Sequence of chain 1.A:
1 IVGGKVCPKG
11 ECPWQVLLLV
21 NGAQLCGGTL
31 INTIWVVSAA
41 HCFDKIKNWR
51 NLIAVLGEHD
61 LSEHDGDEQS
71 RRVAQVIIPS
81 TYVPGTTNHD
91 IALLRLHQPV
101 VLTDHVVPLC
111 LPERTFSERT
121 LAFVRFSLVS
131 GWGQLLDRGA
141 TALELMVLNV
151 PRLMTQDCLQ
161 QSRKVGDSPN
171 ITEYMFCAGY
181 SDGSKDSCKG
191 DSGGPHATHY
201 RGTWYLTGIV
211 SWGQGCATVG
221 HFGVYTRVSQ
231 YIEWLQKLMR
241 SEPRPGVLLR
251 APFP

A small-molecule ligand and the protein it binds are described below.
Small molecule (SMILES): [H]/N=C(\N)c1ccc(N[C@@H](C(=O)NS(=O)(=O)c2cccc(N)c2)c2cc(OCC)cc(OCC)c2F)cc1O

Binding-site contacts:
Ligand atom N5 contacts residue ASP186 of chain 1.A at 2.8 Å (salt-bridge).
Ligand atom O1 contacts residue GLY215 of chain 1.A at 2.9 Å (h-bond).
Ligand atom C21 contacts residue TRP212 of chain 1.A at 3.7 Å (hydrophobic).
Ligand atom N5 contacts residue GLY215 of chain 1.A at 3.0 Å (h-bond).
Ligand atom N4 contacts residue GLY223 of chain 1.A at 3.6 Å.
Ligand atom C22 contacts residue TRP212 of chain 1.A at 3.5 Å (hydrophobic).
Ligand atom N5 contacts residue SER187 of chain 1.A at 3.5 Å (h-bond).
Ligand atom C19 contacts residue SER211 of chain 1.A at 3.5 Å.
Ligand atom C3 contacts residue SER211 of chain 1.A at 3.7 Å.
Ligand atom O2 contacts residue SER192 of chain 1.A at 3.4 Å (h-bond).
Ligand atom C9 contacts residue HIS41 of chain 1.A at 3.7 Å.
Ligand atom C1 contacts residue GLY213 of chain 1.A at 3.3 Å.
Ligand atom O1 contacts residue GLY213 of chain 1.A at 3.4 Å.
Ligand atom C24 contacts residue TRP212 of chain 1.A at 3.5 Å (hydrophobic).
Ligand atom N1 contacts residue SER211 of chain 1.A at 3.5 Å (h-bond).
Ligand atom C2 contacts residue GLY213 of chain 1.A at 3.6 Å.
Ligand atom C20 contacts residue HIS41 of chain 1.A at 3.5 Å.
Ligand atom C17 contacts residue TRP212 of chain 1.A at 3.6 Å (hydrophobic).
Ligand atom C8 contacts residue HIS41 of chain 1.A at 3.3 Å.
Ligand atom C18 contacts residue TRP212 of chain 1.A at 3.3 Å (hydrophobic).
Ligand atom C22 contacts residue SER211 of chain 1.A at 3.4 Å.
Ligand atom C25 contacts residue ASP186 of chain 1.A at 3.6 Å.
Ligand atom O6 contacts residue TRP212 of chain 1.A at 3.5 Å.
Ligand atom O2 contacts residue HIS41 of chain 1.A at 3.1 Å (h-bond).
Ligand atom C20 contacts residue ASP90 of chain 1.A at 3.3 Å.
Ligand atom C22 contacts residue SER192 of chain 1.A at 3.7 Å.
Ligand atom C24 contacts residue GLY213 of chain 1.A at 3.6 Å.
Ligand atom C20 contacts residue THR86 of chain 1.A at 3.6 Å.
Ligand atom N1 contacts residue SER192 of chain 1.A at 3.2 Å (h-bond).
Ligand atom C25 contacts residue SER187 of chain 1.A at 3.3 Å.
Ligand atom N4 contacts residue SER187 of chain 1.A at 3.0 Å (h-bond).
Ligand atom C19 contacts residue HIS41 of chain 1.A at 3.2 Å.
Ligand atom C3 contacts residue TRP212 of chain 1.A at 3.6 Å (hydrophobic).
Ligand atom C9 contacts residue ASP44 of chain 1.A at 3.3 Å.
Ligand atom C21 contacts residue SER211 of chain 1.A at 3.5 Å.
Ligand atom O5 contacts residue GLY213 of chain 1.A at 3.4 Å (h-bond).
Ligand atom O1 contacts residue CYS216 of chain 1.A at 3.6 Å.
Ligand atom C1 contacts residue TRP212 of chain 1.A at 3.7 Å (hydrophobic).
Ligand atom C4 contacts residue LYS189 of chain 1.A at 3.5 Å.
Ligand atom N4 contacts residue ASP186 of chain 1.A at 2.9 Å (salt-bridge).